Binding-site contacts:
Ligand atom O3 contacts residue PHE103 of chain 1.B at 3.6 Å.
Ligand atom C24 contacts residue GLU412 of chain 1.D at 3.8 Å.
Ligand atom C31 contacts residue PHE108 of chain 1.B at 3.7 Å (hydrophobic).
Ligand atom C28 contacts residue GLU104 of chain 1.B at 3.5 Å.
Ligand atom O4 contacts residue GLU104 of chain 1.B at 3.0 Å (salt-bridge).
Ligand atom C8 contacts residue SER388 of chain 1.D at 3.8 Å.
Ligand atom C25 contacts residue LEU69 of chain 1.B at 3.8 Å (hydrophobic).
Ligand atom C24 contacts residue LEU69 of chain 1.B at 3.5 Å (hydrophobic).
Ligand atom O43 contacts residue ILE106 of chain 1.B at 3.5 Å (h-bond).
Ligand atom C41 contacts residue CYS115 of chain 1.B at 3.7 Å (hydrophobic).
Ligand atom O6 contacts residue LP41 of chain 1.O at 1.6 Å.
Ligand atom C32 contacts residue PHE108 of chain 1.B at 3.8 Å (hydrophobic).
Ligand atom C23 contacts residue PHE108 of chain 1.B at 3.7 Å (hydrophobic).
Ligand atom C21 contacts residue ARG72 of chain 1.B at 3.7 Å.
Ligand atom C41 contacts residue MYR1 of chain 1.R at 3.9 Å.
Ligand atom C6 contacts residue LP41 of chain 1.O at 2.9 Å.
Ligand atom C4 contacts residue LP41 of chain 1.O at 3.8 Å.
Ligand atom C36 contacts residue DAO1 of chain 1.Q at 3.9 Å.
Ligand atom C26 contacts residue PHE413 of chain 1.D at 3.9 Å (hydrophobic).
Ligand atom C8 contacts residue ARG409 of chain 1.D at 3.9 Å.
Ligand atom C5 contacts residue LP41 of chain 1.O at 3.9 Å.
Ligand atom C27 contacts residue PRO109 of chain 1.B at 3.9 Å (hydrophobic).
Ligand atom O4 contacts residue PHE103 of chain 1.B at 3.5 Å.
Ligand atom O43 contacts residue PHE103 of chain 1.B at 3.5 Å.
Ligand atom O3 contacts residue LP41 of chain 1.O at 3.9 Å.
Ligand atom O43 contacts residue GLY105 of chain 1.B at 3.6 Å.
Ligand atom O43 contacts residue GLU104 of chain 1.B at 2.9 Å (salt-bridge).
Ligand atom O7 contacts residue DAO1 of chain 1.Q at 2.9 Å (h-bond).
Ligand atom C21 contacts residue GLU412 of chain 1.D at 3.8 Å.
Ligand atom C27 contacts residue VAL64 of chain 1.B at 3.6 Å (hydrophobic).
Ligand atom C33 contacts residue DAO1 of chain 1.Q at 3.9 Å.
Ligand atom C34 contacts residue PHE103 of chain 1.B at 3.8 Å (hydrophobic).
Ligand atom O48 contacts residue SER388 of chain 1.D at 3.2 Å (h-bond).
Ligand atom O44 contacts residue ARG409 of chain 1.D at 3.6 Å (salt-bridge).
Ligand atom C32 contacts residue PHE103 of chain 1.B at 3.8 Å (hydrophobic).
Ligand atom C27 contacts residue SER414 of chain 1.D at 3.8 Å.
Ligand atom C37 contacts residue ILE34 of chain 1.B at 3.2 Å (hydrophobic).
Ligand atom O42 contacts residue GLU104 of chain 1.B at 3.7 Å.
Ligand atom O3 contacts residue GLU104 of chain 1.B at 3.6 Å.
Ligand atom C19 contacts residue ARG72 of chain 1.B at 3.6 Å.

A protein and the small-molecule ligand that binds it are described below.
Small molecule (SMILES): CCCCCCCCCCC[C@@H](O)CC(=O)N[C@H]1[C@@H](OP(=O)(O)O)O[C@H](CO)[C@@H](O)[C@@H]1OC(=O)C[C@H](O)CCCCCCCCCCC

Sequence of chain 1.B:
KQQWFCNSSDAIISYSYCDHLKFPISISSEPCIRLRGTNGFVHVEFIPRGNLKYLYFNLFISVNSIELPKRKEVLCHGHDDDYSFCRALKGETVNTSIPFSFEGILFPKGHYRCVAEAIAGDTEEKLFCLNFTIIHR

Sequence of chain 1.D:
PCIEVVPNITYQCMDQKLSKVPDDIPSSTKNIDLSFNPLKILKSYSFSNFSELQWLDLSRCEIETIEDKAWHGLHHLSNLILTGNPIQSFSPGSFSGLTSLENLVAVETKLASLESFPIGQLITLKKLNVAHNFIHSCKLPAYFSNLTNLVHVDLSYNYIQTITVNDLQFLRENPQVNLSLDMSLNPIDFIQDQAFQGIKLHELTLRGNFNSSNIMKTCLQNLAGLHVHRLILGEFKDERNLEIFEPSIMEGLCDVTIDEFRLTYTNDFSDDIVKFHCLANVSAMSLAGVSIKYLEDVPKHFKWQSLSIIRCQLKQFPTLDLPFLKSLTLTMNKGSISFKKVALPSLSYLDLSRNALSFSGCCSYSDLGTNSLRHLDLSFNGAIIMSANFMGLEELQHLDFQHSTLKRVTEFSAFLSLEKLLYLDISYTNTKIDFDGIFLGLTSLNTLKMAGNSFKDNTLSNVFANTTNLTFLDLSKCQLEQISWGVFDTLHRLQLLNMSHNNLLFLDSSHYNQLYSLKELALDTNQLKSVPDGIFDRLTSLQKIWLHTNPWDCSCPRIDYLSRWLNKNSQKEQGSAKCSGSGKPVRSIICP